Binding-site contacts:
Ligand atom O5 contacts residue ASN207 of chain 1.G at 2.4 Å (h-bond).
Ligand atom N2 contacts residue ASN207 of chain 1.G at 2.8 Å (h-bond).
Ligand atom C5 contacts residue ASN207 of chain 1.G at 3.7 Å.
Ligand atom O7 contacts residue ASN217 of chain 1.G at 4.2 Å.
Ligand atom O7 contacts residue ASN207 of chain 1.G at 3.2 Å (h-bond).
Ligand atom O6 contacts residue ASN211 of chain 1.G at 3.5 Å (h-bond).
Ligand atom C2 contacts residue ASN207 of chain 1.G at 2.4 Å.
Ligand atom C8 contacts residue ASN207 of chain 1.G at 4.1 Å.
Ligand atom C1 contacts residue ASN207 of chain 1.G at 1.5 Å.
Ligand atom C1 contacts residue PHE210 of chain 1.G at 4.1 Å (hydrophobic).
Ligand atom N2 contacts residue THR209 of chain 1.G at 3.8 Å.
Ligand atom C2 contacts residue THR209 of chain 1.G at 4.0 Å.
Ligand atom O5 contacts residue THR209 of chain 1.G at 4.2 Å.
Ligand atom O5 contacts residue PHE210 of chain 1.G at 4.1 Å.
Ligand atom C7 contacts residue ASN207 of chain 1.G at 3.2 Å.
Ligand atom O6 contacts residue PHE210 of chain 1.G at 3.9 Å.
Ligand atom O6 contacts residue THR209 of chain 1.G at 4.3 Å.
Ligand atom C3 contacts residue ASN207 of chain 1.G at 3.7 Å.
Ligand atom C3 contacts residue THR209 of chain 1.G at 4.0 Å.
Ligand atom C5 contacts residue THR209 of chain 1.G at 4.2 Å.
Ligand atom C4 contacts residue ASN207 of chain 1.G at 4.2 Å.
Ligand atom C1 contacts residue THR209 of chain 1.G at 3.5 Å.

Sequence of chain 1.G:
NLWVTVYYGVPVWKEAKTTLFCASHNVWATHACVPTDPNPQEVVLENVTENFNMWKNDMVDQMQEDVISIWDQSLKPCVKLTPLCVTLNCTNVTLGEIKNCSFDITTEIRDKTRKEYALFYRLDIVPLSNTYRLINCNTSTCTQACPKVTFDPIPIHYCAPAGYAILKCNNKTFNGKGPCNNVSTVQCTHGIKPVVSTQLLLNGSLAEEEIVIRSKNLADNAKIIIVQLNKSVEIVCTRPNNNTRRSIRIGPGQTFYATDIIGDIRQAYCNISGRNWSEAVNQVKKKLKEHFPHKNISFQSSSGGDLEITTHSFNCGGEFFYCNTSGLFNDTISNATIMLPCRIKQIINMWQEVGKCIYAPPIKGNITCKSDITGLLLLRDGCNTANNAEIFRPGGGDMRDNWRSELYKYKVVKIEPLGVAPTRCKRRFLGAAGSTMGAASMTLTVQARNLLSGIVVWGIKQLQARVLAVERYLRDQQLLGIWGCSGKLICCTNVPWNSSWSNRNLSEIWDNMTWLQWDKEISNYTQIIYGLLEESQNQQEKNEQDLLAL

This small molecule binds to this protein.
Small molecule (SMILES): CC(=O)N[C@H]1[C@H](O[C@H]2[C@H](O)[C@@H](NC(C)=O)CO[C@@H]2CO)O[C@H](CO)[C@@H](O)[C@@H]1O